Binding-site contacts:
Ligand atom CAH contacts residue HIS276 of chain 1.A at 3.8 Å.
Ligand atom OAA contacts residue PHE277 of chain 1.A at 3.5 Å.
Ligand atom OAD contacts residue MET125 of chain 1.A at 3.2 Å (h-bond).
Ligand atom CAT contacts residue MET125 of chain 1.A at 3.7 Å (hydrophobic).
Ligand atom OAD contacts residue GLY124 of chain 1.A at 3.7 Å.
Ligand atom CAN contacts residue NDP1 of chain 1.B at 3.8 Å.
Ligand atom CAT contacts residue NDP1 of chain 1.B at 3.8 Å.
Ligand atom CAS contacts residue VAL46 of chain 2.A at 3.9 Å (hydrophobic).
Ligand atom CAM contacts residue PHE277 of chain 1.A at 3.7 Å (hydrophobic).
Ligand atom CAY contacts residue TYR169 of chain 1.A at 3.5 Å (hydrophobic).
Ligand atom CAY contacts residue ASN173 of chain 1.A at 3.4 Å.
Ligand atom CAQ contacts residue GLY273 of chain 1.A at 3.7 Å.
Ligand atom OAF contacts residue GLY124 of chain 1.A at 3.3 Å.
Ligand atom OAE contacts residue MET177 of chain 1.A at 3.8 Å.
Ligand atom CAM contacts residue PHE94 of chain 1.A at 3.7 Å (hydrophobic).
Ligand atom CAY contacts residue VAL46 of chain 2.A at 3.8 Å (hydrophobic).
Ligand atom CAK contacts residue HIS276 of chain 1.A at 3.4 Å.
Ligand atom CAR contacts residue HIS276 of chain 1.A at 3.8 Å.
Ligand atom CAO contacts residue PHE277 of chain 1.A at 3.6 Å (hydrophobic).
Ligand atom OAE contacts residue GLY178 of chain 1.A at 3.0 Å (h-bond).
Ligand atom CAU contacts residue PHE94 of chain 1.A at 3.8 Å (hydrophobic).
Ligand atom CAG contacts residue PHE94 of chain 1.A at 3.8 Å (hydrophobic).
Ligand atom CAY contacts residue GLN176 of chain 1.A at 3.7 Å.
Ligand atom CAQ contacts residue PHE94 of chain 1.A at 3.5 Å (hydrophobic).
Ligand atom OAB contacts residue VAL92 of chain 1.A at 3.8 Å.
Ligand atom OAB contacts residue NDP1 of chain 1.B at 3.0 Å.
Ligand atom CAY contacts residue GLY178 of chain 1.A at 3.9 Å.
Ligand atom CAZ contacts residue NDP1 of chain 1.B at 3.7 Å.
Ligand atom OAC contacts residue VAL46 of chain 2.A at 3.4 Å.
Ligand atom CAJ contacts residue NDP1 of chain 1.B at 3.7 Å.
Ligand atom OAD contacts residue NDP1 of chain 1.B at 3.7 Å.
Ligand atom CAP contacts residue NDP1 of chain 1.B at 3.5 Å.
Ligand atom CAV contacts residue NDP1 of chain 1.B at 3.6 Å.
Ligand atom CAZ contacts residue CYS165 of chain 1.A at 3.8 Å (hydrophobic).
Ligand atom OAF contacts residue MET125 of chain 1.A at 2.7 Å (h-bond).
Ligand atom CAX contacts residue MET125 of chain 1.A at 3.8 Å (hydrophobic).
Ligand atom OAC contacts residue MET177 of chain 1.A at 3.5 Å.
Ligand atom OAA contacts residue PHE170 of chain 1.A at 3.9 Å.
Ligand atom OAC contacts residue GLY178 of chain 1.A at 3.1 Å (h-bond).
Ligand atom CAY contacts residue THR179 of chain 1.A at 3.8 Å.

Sequence of chain 2.A:
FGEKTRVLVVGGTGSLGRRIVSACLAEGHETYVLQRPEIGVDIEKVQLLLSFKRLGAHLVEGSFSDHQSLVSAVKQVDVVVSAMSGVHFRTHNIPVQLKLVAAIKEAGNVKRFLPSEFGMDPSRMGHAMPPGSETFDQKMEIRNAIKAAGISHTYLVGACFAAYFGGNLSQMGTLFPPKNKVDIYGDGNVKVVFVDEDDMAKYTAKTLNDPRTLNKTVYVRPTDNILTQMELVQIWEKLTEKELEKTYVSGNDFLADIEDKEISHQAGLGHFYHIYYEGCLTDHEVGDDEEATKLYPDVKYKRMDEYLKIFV

A small-molecule ligand and the protein it binds are described below.
Small molecule (SMILES): COc1cc([C@H]2OC[C@H]3[C@@H]2CO[C@@H]3c2ccc(O)c(OC)c2)ccc1O

Sequence of chain 1.A:
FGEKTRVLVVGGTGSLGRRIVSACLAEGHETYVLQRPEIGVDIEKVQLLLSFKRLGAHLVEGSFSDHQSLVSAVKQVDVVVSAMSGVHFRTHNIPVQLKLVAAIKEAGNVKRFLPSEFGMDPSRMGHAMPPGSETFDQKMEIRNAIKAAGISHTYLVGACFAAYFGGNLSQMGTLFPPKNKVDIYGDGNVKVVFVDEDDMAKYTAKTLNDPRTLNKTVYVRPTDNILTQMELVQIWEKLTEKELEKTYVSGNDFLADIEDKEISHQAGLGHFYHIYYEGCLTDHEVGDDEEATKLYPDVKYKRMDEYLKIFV